This protein binds this small molecule.
Small molecule (SMILES): C[C@@H](NC(=O)[C@H](Cc1ccc(O)cc1)NC(=O)OCc1ccccc1)C(=O)O

Binding-site contacts:
Ligand atom O3 contacts residue LEU78 of chain 1.W at 3.3 Å.
Ligand atom O5 contacts residue GLY77 of chain 1.W at 3.1 Å (h-bond).
Ligand atom C10 contacts residue LEU78 of chain 1.W at 3.2 Å (hydrophobic).
Ligand atom C20 contacts residue GLY31 of chain 1.W at 3.5 Å.
Ligand atom C11 contacts residue ALA27 of chain 1.W at 3.5 Å (hydrophobic).
Ligand atom C20 contacts residue SER32 of chain 1.W at 3.3 Å.
Ligand atom N1 contacts residue GLY77 of chain 1.W at 3.1 Å (h-bond).
Ligand atom C20 contacts residue LYS63 of chain 1.W at 3.5 Å.
Ligand atom C16 contacts residue ALA151 of chain 1.V at 3.7 Å (hydrophobic).
Ligand atom C18 contacts residue ARG25 of chain 1.V at 3.7 Å.
Ligand atom C2 contacts residue VAL79 of chain 1.W at 3.8 Å (hydrophobic).
Ligand atom C19 contacts residue ARG25 of chain 1.V at 3.6 Å.
Ligand atom C1 contacts residue VAL79 of chain 1.W at 3.5 Å (hydrophobic).
Ligand atom C11 contacts residue LEU78 of chain 1.W at 3.7 Å (hydrophobic).
Ligand atom C17 contacts residue ARG25 of chain 1.V at 3.5 Å.
Ligand atom C13 contacts residue ARG25 of chain 1.V at 3.7 Å.
Ligand atom C9 contacts residue LYS30 of chain 1.W at 3.9 Å.
Ligand atom O5 contacts residue SER32 of chain 1.W at 3.5 Å (h-bond).
Ligand atom C15 contacts residue ARG25 of chain 1.V at 3.0 Å.
Ligand atom C10 contacts residue GLY16 of chain 1.V at 3.8 Å.
Ligand atom C9 contacts residue LEU78 of chain 1.W at 3.7 Å (hydrophobic).
Ligand atom O6 contacts residue SER32 of chain 1.W at 2.5 Å (h-bond).
Ligand atom C10 contacts residue ALA27 of chain 1.W at 3.7 Å (hydrophobic).
Ligand atom O5 contacts residue SER76 of chain 1.W at 3.2 Å.
Ligand atom O2 contacts residue ARG17 of chain 1.V at 3.6 Å.
Ligand atom C3 contacts residue GLY77 of chain 1.W at 3.6 Å.
Ligand atom O5 contacts residue LYS63 of chain 1.W at 3.1 Å (salt-bridge).
Ligand atom O5 contacts residue GLY31 of chain 1.W at 3.4 Å.
Ligand atom O1 contacts residue VAL79 of chain 1.W at 3.7 Å.
Ligand atom C17 contacts residue VAL21 of chain 1.V at 3.8 Å (hydrophobic).
Ligand atom O3 contacts residue VAL79 of chain 1.W at 3.0 Å (h-bond).
Ligand atom C2 contacts residue GLY77 of chain 1.W at 3.3 Å.
Ligand atom O6 contacts residue GLY31 of chain 1.W at 3.5 Å.
Ligand atom C16 contacts residue ARG25 of chain 1.V at 3.1 Å.
Ligand atom C3 contacts residue VAL79 of chain 1.W at 3.7 Å (hydrophobic).
Ligand atom C4 contacts residue GLY77 of chain 1.W at 3.3 Å.
Ligand atom O2 contacts residue GLY16 of chain 1.V at 2.7 Å (h-bond).
Ligand atom O6 contacts residue LYS63 of chain 1.W at 3.3 Å (salt-bridge).
Ligand atom C14 contacts residue ARG25 of chain 1.V at 3.2 Å.
Ligand atom C9 contacts residue GLY16 of chain 1.V at 3.6 Å.

Sequence of chain 1.V:
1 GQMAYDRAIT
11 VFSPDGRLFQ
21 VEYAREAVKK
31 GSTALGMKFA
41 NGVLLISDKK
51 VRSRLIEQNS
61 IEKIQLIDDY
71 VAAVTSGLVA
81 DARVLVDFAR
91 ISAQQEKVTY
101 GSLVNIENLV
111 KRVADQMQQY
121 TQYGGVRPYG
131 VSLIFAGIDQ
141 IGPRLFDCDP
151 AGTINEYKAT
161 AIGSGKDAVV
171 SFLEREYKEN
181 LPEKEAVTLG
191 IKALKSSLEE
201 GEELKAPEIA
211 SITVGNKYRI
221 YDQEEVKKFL

Sequence of chain 1.W:
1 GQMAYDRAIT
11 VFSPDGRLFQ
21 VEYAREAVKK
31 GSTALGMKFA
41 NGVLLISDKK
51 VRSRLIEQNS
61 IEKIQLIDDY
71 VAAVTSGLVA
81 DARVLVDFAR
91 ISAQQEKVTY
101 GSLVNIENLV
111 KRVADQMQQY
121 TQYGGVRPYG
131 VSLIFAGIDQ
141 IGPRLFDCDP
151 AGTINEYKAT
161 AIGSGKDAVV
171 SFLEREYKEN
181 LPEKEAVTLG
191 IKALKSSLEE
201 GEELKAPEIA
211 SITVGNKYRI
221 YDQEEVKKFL